A small-molecule ligand and the protein it binds are described below.
Small molecule (SMILES): CCO[C@@H]1C=CC=C(C(=O)[O-])[C@H]1[NH3+]

Binding-site contacts:
Ligand atom C10 contacts residue TYR223 of chain 2.A at 4.0 Å (hydrophobic).
Ligand atom C02 contacts residue GLY93 of chain 2.A at 3.3 Å.
Ligand atom O01 contacts residue SER233 of chain 2.A at 4.0 Å.
Ligand atom C10 contacts residue GLN65 of chain 2.A at 4.1 Å.
Ligand atom C11 contacts residue VAL225 of chain 2.A at 3.9 Å (hydrophobic).
Ligand atom C11 contacts residue SER64 of chain 2.A at 3.6 Å.
Ligand atom N13 contacts residue ASP228 of chain 2.A at 2.9 Å (salt-bridge).
Ligand atom C02 contacts residue HIS94 of chain 2.A at 3.7 Å.
Ligand atom C05 contacts residue ALA92 of chain 2.A at 3.9 Å (hydrophobic).
Ligand atom O01 contacts residue GLY232 of chain 2.A at 3.0 Å (h-bond).
Ligand atom O01 contacts residue ALA230 of chain 2.A at 3.6 Å (h-bond).
Ligand atom O03 contacts residue ALA92 of chain 2.A at 3.6 Å.
Ligand atom O01 contacts residue THR231 of chain 2.A at 3.8 Å.
Ligand atom C08 contacts residue GLN65 of chain 2.A at 3.6 Å.
Ligand atom O01 contacts residue PRO95 of chain 2.A at 3.7 Å.
Ligand atom O01 contacts residue GLY93 of chain 2.A at 3.5 Å (h-bond).
Ligand atom C02 contacts residue SER233 of chain 2.A at 3.7 Å.
Ligand atom C10 contacts residue ASP228 of chain 2.A at 4.1 Å.
Ligand atom O03 contacts residue THR231 of chain 2.A at 4.1 Å.
Ligand atom C12 contacts residue HIS94 of chain 2.A at 3.8 Å.
Ligand atom C08 contacts residue ASP228 of chain 2.A at 4.0 Å.
Ligand atom C02 contacts residue THR231 of chain 2.A at 4.1 Å.
Ligand atom C07 contacts residue GLN65 of chain 2.A at 3.5 Å.
Ligand atom N13 contacts residue HIS94 of chain 2.A at 3.1 Å (h-bond).
Ligand atom C05 contacts residue SER233 of chain 2.A at 3.5 Å.
Ligand atom C12 contacts residue GLN65 of chain 2.A at 3.8 Å.
Ligand atom O03 contacts residue GLY232 of chain 2.A at 3.5 Å (h-bond).
Ligand atom O09 contacts residue GLN65 of chain 2.A at 3.1 Å (h-bond).
Ligand atom C02 contacts residue ALA92 of chain 2.A at 4.0 Å (hydrophobic).
Ligand atom N13 contacts residue ALA230 of chain 2.A at 3.4 Å (h-bond).
Ligand atom C11 contacts residue TYR223 of chain 2.A at 3.6 Å (hydrophobic).
Ligand atom N13 contacts residue ASN38 of chain 2.A at 3.8 Å.
Ligand atom C04 contacts residue ALA92 of chain 2.A at 4.0 Å (hydrophobic).
Ligand atom C02 contacts residue GLY232 of chain 2.A at 3.5 Å.
Ligand atom O01 contacts residue HIS94 of chain 2.A at 2.9 Å (h-bond).
Ligand atom C10 contacts residue VAL225 of chain 2.A at 4.0 Å (hydrophobic).
Ligand atom O03 contacts residue GLY93 of chain 2.A at 2.7 Å (h-bond).
Ligand atom O03 contacts residue HIS94 of chain 2.A at 4.0 Å.
Ligand atom O03 contacts residue SER233 of chain 2.A at 2.7 Å (h-bond).
Ligand atom C12 contacts residue ASP228 of chain 2.A at 4.0 Å.

Sequence of chain 2.A:
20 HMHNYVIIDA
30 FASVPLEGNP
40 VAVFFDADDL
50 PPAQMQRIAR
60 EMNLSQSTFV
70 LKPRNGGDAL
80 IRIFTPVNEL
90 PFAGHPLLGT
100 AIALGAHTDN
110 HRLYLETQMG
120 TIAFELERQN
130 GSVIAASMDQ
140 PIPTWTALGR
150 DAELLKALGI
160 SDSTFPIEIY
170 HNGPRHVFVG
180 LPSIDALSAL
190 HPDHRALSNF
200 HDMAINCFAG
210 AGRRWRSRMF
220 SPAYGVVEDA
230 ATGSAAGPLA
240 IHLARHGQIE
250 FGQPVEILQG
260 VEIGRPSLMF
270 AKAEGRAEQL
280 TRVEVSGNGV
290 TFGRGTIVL